Binding-site contacts:
Ligand atom C9 contacts residue GLU196 of chain 1.B at 3.1 Å.
Ligand atom O1 contacts residue FAD1 of chain 1.I at 3.3 Å.
Ligand atom C1 contacts residue FAD1 of chain 1.I at 3.5 Å.
Ligand atom C10 contacts residue PHE181 of chain 1.A at 3.5 Å (hydrophobic).
Ligand atom C13 contacts residue FAD1 of chain 1.I at 3.2 Å.
Ligand atom C13 contacts residue GLY177 of chain 1.A at 3.3 Å.
Ligand atom C7 contacts residue FAD1 of chain 1.I at 3.9 Å.
Ligand atom C1 contacts residue PHE129 of chain 1.A at 3.2 Å (hydrophobic).
Ligand atom O1 contacts residue PHE129 of chain 1.A at 3.3 Å.
Ligand atom C2 contacts residue PHE129 of chain 1.A at 3.9 Å (hydrophobic).
Ligand atom C14 contacts residue FAD1 of chain 1.I at 3.3 Å.
Ligand atom C3 contacts residue FAD1 of chain 1.I at 3.4 Å.
Ligand atom C12 contacts residue GLY177 of chain 1.A at 3.5 Å.
Ligand atom C10 contacts residue FAD1 of chain 1.I at 3.4 Å.
Ligand atom C11 contacts residue FAD1 of chain 1.I at 3.7 Å.
Ligand atom C13 contacts residue TRP108 of chain 1.B at 3.6 Å (hydrophobic).
Ligand atom C11 contacts residue PHE181 of chain 1.A at 3.4 Å (hydrophobic).
Ligand atom C6 contacts residue GLY152 of chain 1.B at 3.4 Å.
Ligand atom C9 contacts residue GLY152 of chain 1.B at 3.5 Å.
Ligand atom N3 contacts residue PHE181 of chain 1.A at 3.6 Å.
Ligand atom C11 contacts residue ASN164 of chain 1.B at 3.5 Å.
Ligand atom C15 contacts residue PHE181 of chain 1.A at 3.8 Å (hydrophobic).
Ligand atom N1 contacts residue FAD1 of chain 1.I at 3.6 Å.
Ligand atom C4 contacts residue FAD1 of chain 1.I at 3.5 Å.
Ligand atom C9 contacts residue FAD1 of chain 1.I at 3.8 Å.
Ligand atom C15 contacts residue TRP108 of chain 1.B at 3.5 Å (hydrophobic).
Ligand atom C13 contacts residue PHE181 of chain 1.A at 3.6 Å (hydrophobic).
Ligand atom C11 contacts residue PHE109 of chain 1.B at 3.5 Å (hydrophobic).
Ligand atom C1 contacts residue TRP108 of chain 1.B at 3.2 Å (hydrophobic).
Ligand atom N3 contacts residue FAD1 of chain 1.I at 3.4 Å (h-bond).
Ligand atom C6 contacts residue GLY153 of chain 1.B at 3.7 Å.
Ligand atom C8 contacts residue GLY152 of chain 1.B at 3.5 Å.
Ligand atom C15 contacts residue FAD1 of chain 1.I at 3.3 Å.
Ligand atom C12 contacts residue PHE109 of chain 1.B at 3.2 Å (hydrophobic).
Ligand atom N2 contacts residue GLU196 of chain 1.B at 3.3 Å (salt-bridge).
Ligand atom C12 contacts residue PHE181 of chain 1.A at 3.4 Å (hydrophobic).
Ligand atom C14 contacts residue PHE181 of chain 1.A at 3.5 Å (hydrophobic).
Ligand atom C12 contacts residue FAD1 of chain 1.I at 3.7 Å.
Ligand atom C2 contacts residue FAD1 of chain 1.I at 3.4 Å.
Ligand atom C7 contacts residue GLY152 of chain 1.B at 3.9 Å.

A small-molecule ligand and the protein it binds are described below.
Small molecule (SMILES): COc1cc(N[C@@H](C)CCCN)c2ncccc2c1

Sequence of chain 1.B:
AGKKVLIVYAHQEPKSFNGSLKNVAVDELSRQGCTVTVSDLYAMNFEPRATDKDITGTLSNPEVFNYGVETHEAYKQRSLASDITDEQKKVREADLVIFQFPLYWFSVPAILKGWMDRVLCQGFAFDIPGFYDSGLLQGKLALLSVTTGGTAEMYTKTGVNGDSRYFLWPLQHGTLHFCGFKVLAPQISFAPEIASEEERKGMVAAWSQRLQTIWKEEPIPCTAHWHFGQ

Sequence of chain 1.A:
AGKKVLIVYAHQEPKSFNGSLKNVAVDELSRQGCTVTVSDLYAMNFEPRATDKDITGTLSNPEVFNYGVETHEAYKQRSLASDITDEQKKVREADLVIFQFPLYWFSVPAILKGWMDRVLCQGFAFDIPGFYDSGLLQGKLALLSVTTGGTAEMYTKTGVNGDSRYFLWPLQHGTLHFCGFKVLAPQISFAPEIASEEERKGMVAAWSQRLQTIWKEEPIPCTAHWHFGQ